This small molecule binds to this protein.
Small molecule (SMILES): COc1ccc(CC[C@@H](NC(=O)[C@@H]2CCCCN2C(=O)[C@H](c2cc(OC)c(OC)c(OC)c2)C2CCCCC2)c2cccc(OCC(=O)O)c2)cc1OC

Sequence of chain 1.A:
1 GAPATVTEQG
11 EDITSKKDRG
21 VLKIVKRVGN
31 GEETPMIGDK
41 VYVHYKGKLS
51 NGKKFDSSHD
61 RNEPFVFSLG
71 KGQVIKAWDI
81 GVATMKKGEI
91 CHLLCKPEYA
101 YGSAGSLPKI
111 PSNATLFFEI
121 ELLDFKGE

Binding-site contacts:
Ligand atom CBC contacts residue PHE65 of chain 1.A at 3.5 Å (hydrophobic).
Ligand atom CAS contacts residue LYS54 of chain 1.A at 3.8 Å.
Ligand atom CAN contacts residue GLN73 of chain 1.A at 3.7 Å.
Ligand atom CAP contacts residue GLN73 of chain 1.A at 3.3 Å.
Ligand atom OAH contacts residue TYR101 of chain 1.A at 2.6 Å (h-bond).
Ligand atom OBF contacts residue VAL74 of chain 1.A at 3.7 Å.
Ligand atom CCA contacts residue ASP56 of chain 1.A at 3.6 Å.
Ligand atom OAH contacts residue LEU116 of chain 1.A at 3.7 Å.
Ligand atom OBK contacts residue PHE65 of chain 1.A at 3.5 Å.
Ligand atom CAD contacts residue TYR45 of chain 1.A at 3.7 Å (hydrophobic).
Ligand atom CBD contacts residue TYR45 of chain 1.A at 3.6 Å (hydrophobic).
Ligand atom CAC contacts residue TYR101 of chain 1.A at 3.5 Å (hydrophobic).
Ligand atom CAK contacts residue PHE65 of chain 1.A at 3.5 Å (hydrophobic).
Ligand atom CAR contacts residue ASP56 of chain 1.A at 3.3 Å.
Ligand atom CA contacts residue TYR101 of chain 1.A at 3.7 Å (hydrophobic).
Ligand atom CAW contacts residue TYR45 of chain 1.A at 3.5 Å (hydrophobic).
Ligand atom CAB contacts residue TYR101 of chain 1.A at 3.5 Å (hydrophobic).
Ligand atom OBK contacts residue GLN73 of chain 1.A at 3.5 Å (h-bond).
Ligand atom CAV contacts residue PHE65 of chain 1.A at 3.6 Å (hydrophobic).
Ligand atom CB contacts residue TRP78 of chain 1.A at 3.4 Å (hydrophobic).
Ligand atom CBA contacts residue TYR101 of chain 1.A at 3.5 Å (hydrophobic).
Ligand atom CAN contacts residue GLY72 of chain 1.A at 3.6 Å.
Ligand atom CBP contacts residue PHE65 of chain 1.A at 3.5 Å (hydrophobic).
Ligand atom CAU contacts residue LEU116 of chain 1.A at 3.8 Å (hydrophobic).
Ligand atom CAT contacts residue LYS54 of chain 1.A at 3.6 Å.
Ligand atom O contacts residue ILE75 of chain 1.A at 2.9 Å (h-bond).
Ligand atom C contacts residue TYR101 of chain 1.A at 3.5 Å (hydrophobic).
Ligand atom CAV contacts residue TRP78 of chain 1.A at 3.5 Å (hydrophobic).
Ligand atom CBN contacts residue TYR101 of chain 1.A at 3.4 Å (hydrophobic).
Ligand atom CAE contacts residue LYS109 of chain 1.A at 3.6 Å.
Ligand atom NBE contacts residue TYR101 of chain 1.A at 3.1 Å (h-bond).
Ligand atom CAQ contacts residue TYR101 of chain 1.A at 3.4 Å (hydrophobic).
Ligand atom CAN contacts residue VAL74 of chain 1.A at 3.7 Å (hydrophobic).
Ligand atom CAA contacts residue GLY72 of chain 1.A at 3.2 Å.
Ligand atom CAC contacts residue SER106 of chain 1.A at 3.7 Å.
Ligand atom CBC contacts residue VAL66 of chain 1.A at 3.8 Å (hydrophobic).
Ligand atom CAM contacts residue GLN73 of chain 1.A at 3.5 Å.
Ligand atom O contacts residue VAL74 of chain 1.A at 3.3 Å.
Ligand atom CAA contacts residue VAL74 of chain 1.A at 3.4 Å (hydrophobic).
Ligand atom CAW contacts residue PHE65 of chain 1.A at 3.7 Å (hydrophobic).